Sequence of chain 1.D:
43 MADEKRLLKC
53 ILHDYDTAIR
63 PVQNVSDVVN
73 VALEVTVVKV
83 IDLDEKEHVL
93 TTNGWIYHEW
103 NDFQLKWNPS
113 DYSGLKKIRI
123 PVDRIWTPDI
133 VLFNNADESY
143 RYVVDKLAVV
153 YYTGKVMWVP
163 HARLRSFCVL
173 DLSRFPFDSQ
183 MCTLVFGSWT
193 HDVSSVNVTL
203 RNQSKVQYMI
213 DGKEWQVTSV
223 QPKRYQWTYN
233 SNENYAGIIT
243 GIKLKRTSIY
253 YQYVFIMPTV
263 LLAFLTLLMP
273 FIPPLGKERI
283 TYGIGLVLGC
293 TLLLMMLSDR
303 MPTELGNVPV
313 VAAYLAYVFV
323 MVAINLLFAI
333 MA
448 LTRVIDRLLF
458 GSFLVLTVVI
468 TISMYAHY

The protein below binds the small molecule below.
Small molecule (SMILES): CC(=O)N[C@@H]1[C@@H](O)[C@H](O)[C@@H](CO)O[C@H]1O

Binding-site contacts:
Ligand atom C3 contacts residue ASN199 of chain 1.D at 3.8 Å.
Ligand atom C5 contacts residue ARG226 of chain 1.D at 3.2 Å.
Ligand atom O7 contacts residue ASN199 of chain 1.D at 3.0 Å (h-bond).
Ligand atom O5 contacts residue ARG226 of chain 1.D at 3.1 Å (salt-bridge).
Ligand atom O6 contacts residue ARG226 of chain 1.D at 3.5 Å (salt-bridge).
Ligand atom C8 contacts residue VAL195 of chain 1.D at 3.9 Å (hydrophobic).
Ligand atom C2 contacts residue ASN199 of chain 1.D at 2.5 Å.
Ligand atom O6 contacts residue THR201 of chain 1.D at 3.9 Å.
Ligand atom C6 contacts residue THR201 of chain 1.D at 4.4 Å.
Ligand atom C6 contacts residue ARG226 of chain 1.D at 3.9 Å.
Ligand atom C8 contacts residue ASN199 of chain 1.D at 4.3 Å.
Ligand atom C5 contacts residue ASN199 of chain 1.D at 3.7 Å.
Ligand atom C7 contacts residue ASN199 of chain 1.D at 3.1 Å.
Ligand atom C7 contacts residue VAL195 of chain 1.D at 4.5 Å (hydrophobic).
Ligand atom C1 contacts residue ARG226 of chain 1.D at 3.2 Å.
Ligand atom O5 contacts residue ASN199 of chain 1.D at 2.4 Å (h-bond).
Ligand atom N2 contacts residue ASN199 of chain 1.D at 2.9 Å (h-bond).
Ligand atom C2 contacts residue ARG226 of chain 1.D at 4.5 Å.
Ligand atom C4 contacts residue ARG226 of chain 1.D at 4.4 Å.
Ligand atom C1 contacts residue ASN199 of chain 1.D at 1.4 Å.
Ligand atom C4 contacts residue ASN199 of chain 1.D at 4.2 Å.